Sequence of chain 1.N:
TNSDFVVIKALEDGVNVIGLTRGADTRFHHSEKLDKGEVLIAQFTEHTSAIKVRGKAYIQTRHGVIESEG

Binding-site contacts:
Ligand atom CA contacts residue THR28 of chain 1.O at 3.2 Å.
Ligand atom CB contacts residue THR23 of chain 1.O at 3.6 Å.
Ligand atom CZ2 contacts residue THR50 of chain 1.N at 3.8 Å.
Ligand atom CE2 contacts residue ALA44 of chain 1.N at 3.9 Å (hydrophobic).
Ligand atom CD1 contacts residue THR47 of chain 1.N at 3.7 Å.
Ligand atom OXT contacts residue HIS31 of chain 1.N at 3.7 Å.
Ligand atom CZ3 contacts residue GLY21 of chain 1.N at 3.6 Å.
Ligand atom O contacts residue THR47 of chain 1.N at 3.5 Å.
Ligand atom C contacts residue GLY25 of chain 1.O at 3.5 Å.
Ligand atom CD1 contacts residue GLN45 of chain 1.N at 3.5 Å.
Ligand atom CA contacts residue GLY25 of chain 1.O at 3.5 Å.
Ligand atom N contacts residue GLY25 of chain 1.O at 2.6 Å (h-bond).
Ligand atom CB contacts residue SER51 of chain 1.O at 3.3 Å.
Ligand atom N contacts residue ARG24 of chain 1.O at 3.8 Å.
Ligand atom CB contacts residue THR28 of chain 1.O at 3.6 Å.
Ligand atom OXT contacts residue THR47 of chain 1.N at 2.5 Å (h-bond).
Ligand atom N contacts residue ASP27 of chain 1.O at 3.2 Å (salt-bridge).
Ligand atom CZ2 contacts residue ALA44 of chain 1.N at 4.0 Å (hydrophobic).
Ligand atom CA contacts residue HIS31 of chain 1.N at 3.9 Å.
Ligand atom CH2 contacts residue GLY21 of chain 1.N at 3.5 Å.
Ligand atom O contacts residue ARG24 of chain 1.O at 3.6 Å.
Ligand atom CZ2 contacts residue ILE53 of chain 1.N at 4.0 Å (hydrophobic).
Ligand atom O contacts residue SER51 of chain 1.O at 2.9 Å (h-bond).
Ligand atom CZ3 contacts residue HIS32 of chain 1.N at 4.0 Å.
Ligand atom C contacts residue THR50 of chain 1.N at 3.9 Å.
Ligand atom NE1 contacts residue ALA44 of chain 1.N at 3.8 Å.
Ligand atom CD1 contacts residue SER51 of chain 1.O at 3.5 Å.
Ligand atom CE2 contacts residue GLN45 of chain 1.N at 3.8 Å.
Ligand atom N contacts residue THR23 of chain 1.O at 2.9 Å (h-bond).
Ligand atom C contacts residue THR47 of chain 1.N at 3.4 Å.
Ligand atom O contacts residue GLY25 of chain 1.O at 2.9 Å (h-bond).
Ligand atom CE3 contacts residue HIS32 of chain 1.N at 3.9 Å.
Ligand atom CA contacts residue SER51 of chain 1.O at 3.9 Å.
Ligand atom N contacts residue THR28 of chain 1.O at 2.9 Å (h-bond).
Ligand atom CG contacts residue SER51 of chain 1.O at 3.8 Å.
Ligand atom NE1 contacts residue GLN45 of chain 1.N at 2.7 Å (h-bond).
Ligand atom OXT contacts residue THR50 of chain 1.N at 2.9 Å (h-bond).
Ligand atom OXT contacts residue HIS49 of chain 1.N at 3.9 Å.
Ligand atom CA contacts residue THR23 of chain 1.O at 3.8 Å.
Ligand atom C contacts residue SER51 of chain 1.O at 3.6 Å.

This small molecule binds to this protein.
Small molecule (SMILES): N[C@@H](Cc1c[nH]c2ccccc12)C(=O)O

Sequence of chain 1.O:
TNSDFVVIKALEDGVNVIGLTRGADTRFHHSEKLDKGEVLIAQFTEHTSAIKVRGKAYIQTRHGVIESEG